This small molecule binds to this protein.
Small molecule (SMILES): NC(=[NH2+])NCCC[C@H](N)C(=O)O

Binding-site contacts:
Ligand atom OXT contacts residue ILE122 of chain 1.B at 3.9 Å.
Ligand atom CD contacts residue ASP121 of chain 1.B at 3.5 Å.
Ligand atom CD contacts residue TRP90 of chain 1.B at 3.6 Å (hydrophobic).
Ligand atom CG contacts residue TRP90 of chain 1.B at 3.6 Å (hydrophobic).
Ligand atom N contacts residue TYR119 of chain 1.B at 3.2 Å (h-bond).
Ligand atom O contacts residue TRP103 of chain 1.B at 3.7 Å.
Ligand atom NH2 contacts residue ASP148 of chain 1.B at 3.5 Å (salt-bridge).
Ligand atom NH1 contacts residue ASP87 of chain 1.B at 2.6 Å (salt-bridge).
Ligand atom C contacts residue ASP121 of chain 1.B at 3.7 Å.
Ligand atom CA contacts residue ASP121 of chain 1.B at 3.9 Å.
Ligand atom CB contacts residue ASP121 of chain 1.B at 3.3 Å.
Ligand atom OXT contacts residue ASP121 of chain 1.B at 3.0 Å (salt-bridge).
Ligand atom OXT contacts residue ARG101 of chain 1.B at 3.8 Å.
Ligand atom CG contacts residue TYR96 of chain 1.B at 4.0 Å (hydrophobic).
Ligand atom CZ contacts residue ASP121 of chain 1.B at 3.9 Å.
Ligand atom CB contacts residue PHE146 of chain 1.B at 3.8 Å (hydrophobic).
Ligand atom CA contacts residue ASP148 of chain 1.B at 3.8 Å.
Ligand atom OXT contacts residue TYR119 of chain 1.B at 3.2 Å (h-bond).
Ligand atom O contacts residue TYR96 of chain 1.B at 3.2 Å (h-bond).
Ligand atom CZ contacts residue ASP87 of chain 1.B at 3.6 Å.
Ligand atom CB contacts residue ASP148 of chain 1.B at 3.4 Å.
Ligand atom C contacts residue TYR119 of chain 1.B at 3.5 Å (hydrophobic).
Ligand atom CA contacts residue TYR96 of chain 1.B at 3.9 Å (hydrophobic).
Ligand atom O contacts residue ARG101 of chain 1.B at 3.0 Å (salt-bridge).
Ligand atom NH1 contacts residue TRP90 of chain 1.B at 3.9 Å.
Ligand atom CA contacts residue PHE146 of chain 1.B at 3.9 Å (hydrophobic).
Ligand atom CA contacts residue TYR119 of chain 1.B at 4.0 Å (hydrophobic).
Ligand atom NH2 contacts residue ASP121 of chain 1.B at 2.7 Å (salt-bridge).
Ligand atom N contacts residue ASP148 of chain 1.B at 2.6 Å (salt-bridge).
Ligand atom CA contacts residue TRP103 of chain 1.B at 4.0 Å (hydrophobic).
Ligand atom CZ contacts residue SER123 of chain 1.B at 3.3 Å.
Ligand atom NH2 contacts residue SER123 of chain 1.B at 3.2 Å (h-bond).
Ligand atom CD contacts residue SER123 of chain 1.B at 3.3 Å.
Ligand atom C contacts residue TYR96 of chain 1.B at 3.9 Å (hydrophobic).
Ligand atom NE contacts residue TRP90 of chain 1.B at 3.2 Å.
Ligand atom N contacts residue PHE146 of chain 1.B at 3.3 Å.
Ligand atom NH1 contacts residue ALA72 of chain 1.B at 3.3 Å.
Ligand atom NE contacts residue SER123 of chain 1.B at 3.3 Å (h-bond).
Ligand atom N contacts residue SER130 of chain 1.B at 3.8 Å.
Ligand atom CG contacts residue ASP121 of chain 1.B at 3.7 Å.

Sequence of chain 1.B:
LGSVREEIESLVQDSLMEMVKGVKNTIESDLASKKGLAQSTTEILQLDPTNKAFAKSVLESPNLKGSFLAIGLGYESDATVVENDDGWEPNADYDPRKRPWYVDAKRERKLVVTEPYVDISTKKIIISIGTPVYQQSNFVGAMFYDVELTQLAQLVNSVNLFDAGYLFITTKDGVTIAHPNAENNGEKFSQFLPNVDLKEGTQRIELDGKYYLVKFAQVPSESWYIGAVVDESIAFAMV